A protein and the small-molecule ligand that binds it are described below.
Small molecule (SMILES): Cc1ccccc1Oc1ccc(Cn2cc(C3CC3)nn2)cc1O

Sequence of chain 1.B:
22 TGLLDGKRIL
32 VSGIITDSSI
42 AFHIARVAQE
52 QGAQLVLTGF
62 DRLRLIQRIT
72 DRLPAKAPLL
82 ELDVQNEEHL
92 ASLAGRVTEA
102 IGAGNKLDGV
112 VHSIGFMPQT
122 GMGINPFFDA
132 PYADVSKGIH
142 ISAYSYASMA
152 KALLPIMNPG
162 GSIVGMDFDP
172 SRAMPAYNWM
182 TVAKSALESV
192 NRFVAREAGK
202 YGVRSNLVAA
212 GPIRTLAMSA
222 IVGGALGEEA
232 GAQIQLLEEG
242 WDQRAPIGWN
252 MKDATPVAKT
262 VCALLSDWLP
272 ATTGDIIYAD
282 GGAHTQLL

Binding-site contacts:
Ligand atom CAE contacts residue PHE117 of chain 1.B at 3.5 Å (hydrophobic).
Ligand atom CAQ contacts residue ALA218 of chain 1.B at 3.6 Å (hydrophobic).
Ligand atom CAS contacts residue NAD1 of chain 1.M at 3.4 Å.
Ligand atom CAV contacts residue NAD1 of chain 1.M at 3.6 Å.
Ligand atom CAE contacts residue MET181 of chain 1.B at 3.8 Å (hydrophobic).
Ligand atom OAP contacts residue NAD1 of chain 1.M at 3.2 Å (h-bond).
Ligand atom NAN contacts residue LEU238 of chain 1.B at 3.0 Å.
Ligand atom CAJ contacts residue PHE169 of chain 1.B at 3.5 Å (hydrophobic).
Ligand atom CAI contacts residue TYR178 of chain 1.B at 3.4 Å (hydrophobic).
Ligand atom OAB contacts residue NAD1 of chain 1.M at 2.5 Å (h-bond).
Ligand atom CAH contacts residue MET219 of chain 1.B at 3.9 Å (hydrophobic).
Ligand atom OAB contacts residue TYR178 of chain 1.B at 2.4 Å (h-bond).
Ligand atom CAL contacts residue PRO176 of chain 1.B at 3.8 Å (hydrophobic).
Ligand atom CAJ contacts residue TYR178 of chain 1.B at 3.6 Å (hydrophobic).
Ligand atom CAI contacts residue NAD1 of chain 1.M at 3.5 Å.
Ligand atom CAU contacts residue ALA218 of chain 1.B at 3.8 Å (hydrophobic).
Ligand atom NAX contacts residue PHE169 of chain 1.B at 3.7 Å.
Ligand atom CAA contacts residue NAD1 of chain 1.M at 3.5 Å.
Ligand atom CAD contacts residue MET123 of chain 1.B at 3.6 Å (hydrophobic).
Ligand atom CAR contacts residue NAD1 of chain 1.M at 3.2 Å.
Ligand atom CAQ contacts residue NAD1 of chain 1.M at 3.8 Å.
Ligand atom NAO contacts residue LEU238 of chain 1.B at 3.5 Å.
Ligand atom CAK contacts residue VAL223 of chain 1.B at 3.5 Å (hydrophobic).
Ligand atom CAE contacts residue GLY116 of chain 1.B at 3.5 Å.
Ligand atom CAM contacts residue NAD1 of chain 1.M at 3.3 Å.
Ligand atom CAL contacts residue LEU238 of chain 1.B at 3.7 Å (hydrophobic).
Ligand atom CAK contacts residue ALA177 of chain 1.B at 3.7 Å (hydrophobic).
Ligand atom CAA contacts residue ALA218 of chain 1.B at 3.4 Å (hydrophobic).
Ligand atom CAH contacts residue NAD1 of chain 1.M at 3.3 Å.
Ligand atom CAC contacts residue MET118 of chain 1.B at 3.7 Å (hydrophobic).
Ligand atom CAF contacts residue VAL223 of chain 1.B at 3.7 Å (hydrophobic).
Ligand atom CAD contacts residue MET181 of chain 1.B at 3.8 Å (hydrophobic).
Ligand atom NAO contacts residue MET219 of chain 1.B at 3.5 Å.
Ligand atom CAG contacts residue NAD1 of chain 1.M at 3.1 Å.
Ligand atom CAA contacts residue GLY116 of chain 1.B at 3.5 Å.
Ligand atom CAS contacts residue TYR178 of chain 1.B at 3.3 Å (hydrophobic).
Ligand atom OAP contacts residue ALA218 of chain 1.B at 3.8 Å.
Ligand atom CAM contacts residue PHE169 of chain 1.B at 3.6 Å (hydrophobic).
Ligand atom CAU contacts residue NAD1 of chain 1.M at 3.6 Å.
Ligand atom CAC contacts residue MET181 of chain 1.B at 3.8 Å (hydrophobic).